The protein below binds the small molecule below.
Small molecule (SMILES): O=C(O)c1ccc(NC(=O)c2cccc(CC3CCCCC3)n2)c(Nc2ccc(F)cc2)c1

Sequence of chain 1.B:
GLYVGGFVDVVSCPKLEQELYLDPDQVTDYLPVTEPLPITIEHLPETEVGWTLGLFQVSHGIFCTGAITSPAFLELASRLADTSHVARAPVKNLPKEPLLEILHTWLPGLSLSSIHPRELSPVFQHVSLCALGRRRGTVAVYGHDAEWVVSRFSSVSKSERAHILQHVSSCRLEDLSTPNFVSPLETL

Binding-site contacts:
Ligand atom O25 contacts residue LEU76 of chain 1.B at 3.7 Å.
Ligand atom C19 contacts residue LEU190 of chain 1.B at 4.0 Å (hydrophobic).
Ligand atom C12 contacts residue ILE102 of chain 1.B at 3.9 Å (hydrophobic).
Ligand atom C17 contacts residue LEU80 of chain 1.B at 3.8 Å (hydrophobic).
Ligand atom F33 contacts residue PHE186 of chain 1.B at 3.2 Å.
Ligand atom O24 contacts residue LEU76 of chain 1.B at 4.0 Å.
Ligand atom O24 contacts residue GLU191 of chain 1.B at 3.2 Å (salt-bridge).
Ligand atom O25 contacts residue SER188 of chain 1.B at 2.6 Å (h-bond).
Ligand atom C02 contacts residue ALA87 of chain 1.B at 3.5 Å (hydrophobic).
Ligand atom C11 contacts residue LEU107 of chain 1.B at 3.9 Å (hydrophobic).
Ligand atom C01 contacts residue SER84 of chain 1.B at 3.9 Å.
Ligand atom C03 contacts residue TRP106 of chain 1.B at 3.7 Å (hydrophobic).
Ligand atom C21 contacts residue THR192 of chain 1.B at 3.7 Å.
Ligand atom C23 contacts residue LEU76 of chain 1.B at 3.7 Å (hydrophobic).
Ligand atom C02 contacts residue VAL86 of chain 1.B at 3.8 Å (hydrophobic).
Ligand atom C29 contacts residue LEU76 of chain 1.B at 3.8 Å (hydrophobic).
Ligand atom C21 contacts residue LEU190 of chain 1.B at 3.8 Å (hydrophobic).
Ligand atom C01 contacts residue ALA87 of chain 1.B at 4.0 Å (hydrophobic).
Ligand atom C20 contacts residue LEU76 of chain 1.B at 3.8 Å (hydrophobic).
Ligand atom O25 contacts residue GLU191 of chain 1.B at 3.1 Å (salt-bridge).
Ligand atom C19 contacts residue LEU76 of chain 1.B at 3.8 Å (hydrophobic).
Ligand atom C32 contacts residue 8MA1 of chain 1.E at 3.9 Å.
Ligand atom O24 contacts residue LEU190 of chain 1.B at 3.6 Å.
Ligand atom C22 contacts residue LEU80 of chain 1.B at 3.6 Å (hydrophobic).
Ligand atom C28 contacts residue LEU76 of chain 1.B at 3.6 Å (hydrophobic).
Ligand atom F33 contacts residue PHE73 of chain 1.B at 3.5 Å.
Ligand atom F33 contacts residue ILE41 of chain 1.B at 3.4 Å.
Ligand atom C14 contacts residue LEU80 of chain 1.B at 3.5 Å (hydrophobic).
Ligand atom O24 contacts residue THR192 of chain 1.B at 2.7 Å (h-bond).
Ligand atom O15 contacts residue LEU80 of chain 1.B at 3.5 Å.
Ligand atom C21 contacts residue LEU76 of chain 1.B at 3.9 Å (hydrophobic).
Ligand atom C20 contacts residue LEU190 of chain 1.B at 3.7 Å (hydrophobic).
Ligand atom O24 contacts residue SER188 of chain 1.B at 3.6 Å (h-bond).
Ligand atom C23 contacts residue SER188 of chain 1.B at 3.5 Å.
Ligand atom O25 contacts residue PRO189 of chain 1.B at 3.3 Å (h-bond).
Ligand atom C23 contacts residue LEU190 of chain 1.B at 3.3 Å (hydrophobic).
Ligand atom C23 contacts residue GLU191 of chain 1.B at 3.5 Å.
Ligand atom N16 contacts residue LEU80 of chain 1.B at 3.5 Å.
Ligand atom O25 contacts residue LEU190 of chain 1.B at 2.7 Å (h-bond).
Ligand atom C23 contacts residue THR192 of chain 1.B at 3.8 Å.